Binding-site contacts:
Ligand atom O6 contacts residue MET107 of chain 2.B at 3.4 Å.
Ligand atom C3 contacts residue ASN75 of chain 2.B at 3.8 Å.
Ligand atom C7 contacts residue ASN75 of chain 2.B at 3.4 Å.
Ligand atom C8 contacts residue ASN75 of chain 2.B at 3.3 Å.
Ligand atom C6 contacts residue MET107 of chain 2.B at 4.3 Å (hydrophobic).
Ligand atom C2 contacts residue ASN75 of chain 2.B at 2.5 Å.
Ligand atom C1 contacts residue ASN75 of chain 2.B at 1.4 Å.
Ligand atom C1 contacts residue MET107 of chain 2.B at 4.1 Å (hydrophobic).
Ligand atom O7 contacts residue HIS74 of chain 2.B at 4.2 Å.
Ligand atom O7 contacts residue ASN75 of chain 2.B at 3.4 Å (h-bond).
Ligand atom N2 contacts residue THR77 of chain 2.B at 4.2 Å.
Ligand atom C1 contacts residue THR77 of chain 2.B at 4.0 Å.
Ligand atom O5 contacts residue MET107 of chain 2.B at 3.5 Å.
Ligand atom C5 contacts residue ASN75 of chain 2.B at 3.6 Å.
Ligand atom C5 contacts residue MET107 of chain 2.B at 4.3 Å (hydrophobic).
Ligand atom N2 contacts residue ASN75 of chain 2.B at 2.9 Å (h-bond).
Ligand atom C4 contacts residue ASN75 of chain 2.B at 4.2 Å.
Ligand atom O5 contacts residue ASN75 of chain 2.B at 2.3 Å (h-bond).

The small molecule below binds the protein below.
Small molecule (SMILES): CC(=O)N[C@@H]1[C@@H](O)[C@H](O)[C@@H](CO)O[C@H]1O

Sequence of chain 2.B:
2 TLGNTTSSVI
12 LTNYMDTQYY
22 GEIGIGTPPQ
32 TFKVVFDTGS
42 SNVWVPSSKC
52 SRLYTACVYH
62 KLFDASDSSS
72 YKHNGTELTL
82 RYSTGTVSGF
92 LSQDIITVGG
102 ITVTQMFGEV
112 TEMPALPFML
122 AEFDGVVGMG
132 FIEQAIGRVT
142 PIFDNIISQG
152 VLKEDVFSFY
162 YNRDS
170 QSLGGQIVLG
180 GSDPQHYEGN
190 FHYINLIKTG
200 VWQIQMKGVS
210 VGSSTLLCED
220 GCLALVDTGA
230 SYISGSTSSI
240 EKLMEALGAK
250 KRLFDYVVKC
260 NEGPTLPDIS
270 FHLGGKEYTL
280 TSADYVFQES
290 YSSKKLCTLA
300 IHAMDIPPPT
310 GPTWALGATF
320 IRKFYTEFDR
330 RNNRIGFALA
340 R